Sequence of chain 1.A:
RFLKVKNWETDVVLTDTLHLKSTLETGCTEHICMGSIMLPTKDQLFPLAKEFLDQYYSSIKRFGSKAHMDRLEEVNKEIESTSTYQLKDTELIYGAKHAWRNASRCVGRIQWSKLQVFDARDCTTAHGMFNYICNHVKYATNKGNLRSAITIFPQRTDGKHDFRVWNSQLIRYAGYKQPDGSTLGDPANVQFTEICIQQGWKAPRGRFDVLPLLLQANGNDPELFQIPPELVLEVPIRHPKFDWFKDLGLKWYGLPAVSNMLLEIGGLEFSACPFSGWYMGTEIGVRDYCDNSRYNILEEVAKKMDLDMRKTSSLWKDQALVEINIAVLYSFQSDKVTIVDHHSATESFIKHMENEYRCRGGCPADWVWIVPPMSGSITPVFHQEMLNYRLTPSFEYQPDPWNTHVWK

A small-molecule ligand and the protein it binds are described below.
Small molecule (SMILES): CNCCN(C)c1cncc(CCc2cc(C)cc(N)n2)c1

Binding-site contacts:
Ligand atom N02 contacts residue GLU296 of chain 1.A at 2.7 Å (salt-bridge).
Ligand atom N01 contacts residue PRO269 of chain 1.A at 3.8 Å.
Ligand atom N02 contacts residue TYR292 of chain 1.A at 3.9 Å.
Ligand atom C17 contacts residue ARG307 of chain 1.A at 3.9 Å.
Ligand atom C18 contacts residue HEM1 of chain 1.C at 3.5 Å.
Ligand atom C15 contacts residue GLN182 of chain 1.A at 3.6 Å.
Ligand atom C06 contacts residue GLU296 of chain 1.A at 3.4 Å.
Ligand atom N17 contacts residue GLN182 of chain 1.A at 3.7 Å.
Ligand atom N02 contacts residue HEM1 of chain 1.C at 3.4 Å.
Ligand atom C06 contacts residue PRO269 of chain 1.A at 3.9 Å (hydrophobic).
Ligand atom C07 contacts residue PHE288 of chain 1.A at 3.7 Å (hydrophobic).
Ligand atom C16 contacts residue ARG185 of chain 1.A at 3.6 Å.
Ligand atom C07 contacts residue HEM1 of chain 1.C at 3.6 Å.
Ligand atom C03 contacts residue TRP291 of chain 1.A at 3.9 Å (hydrophobic).
Ligand atom N11 contacts residue ARG185 of chain 1.A at 3.6 Å.
Ligand atom C02 contacts residue GLU296 of chain 1.A at 3.5 Å.
Ligand atom C19 contacts residue GLN182 of chain 1.A at 3.9 Å.
Ligand atom N11 contacts residue GLN182 of chain 1.A at 3.5 Å.
Ligand atom C07 contacts residue GLY290 of chain 1.A at 3.7 Å.
Ligand atom C08 contacts residue GLU296 of chain 1.A at 3.4 Å.
Ligand atom C16 contacts residue TYR266 of chain 1.A at 3.5 Å (hydrophobic).
Ligand atom C02 contacts residue TRP291 of chain 1.A at 3.6 Å (hydrophobic).
Ligand atom C03 contacts residue HEM1 of chain 1.C at 3.5 Å.
Ligand atom C19 contacts residue HEM1 of chain 1.C at 3.5 Å.
Ligand atom C13 contacts residue GLN182 of chain 1.A at 3.8 Å.
Ligand atom C12 contacts residue TYR266 of chain 1.A at 3.9 Å (hydrophobic).
Ligand atom C17 contacts residue ARG185 of chain 1.A at 3.2 Å.
Ligand atom N11 contacts residue TYR292 of chain 1.A at 3.6 Å.
Ligand atom C16 contacts residue GLN182 of chain 1.A at 3.7 Å.
Ligand atom N01 contacts residue GLU296 of chain 1.A at 2.7 Å (salt-bridge).
Ligand atom C02 contacts residue HEM1 of chain 1.C at 3.8 Å.
Ligand atom C02 contacts residue PRO269 of chain 1.A at 3.9 Å (hydrophobic).
Ligand atom C05 contacts residue VAL271 of chain 1.A at 3.7 Å (hydrophobic).
Ligand atom C09 contacts residue PRO269 of chain 1.A at 3.9 Å (hydrophobic).
Ligand atom C14 contacts residue GLN182 of chain 1.A at 3.9 Å.
Ligand atom C12 contacts residue GLN182 of chain 1.A at 3.5 Å.
Ligand atom C12 contacts residue TYR292 of chain 1.A at 3.5 Å (hydrophobic).
Ligand atom N11 contacts residue TYR266 of chain 1.A at 2.9 Å (h-bond).
Ligand atom C08 contacts residue HEM1 of chain 1.C at 3.9 Å.
Ligand atom N02 contacts residue TRP291 of chain 1.A at 2.7 Å (h-bond).